This small molecule binds to this protein.
Small molecule (SMILES): CC(=O)N[C@@H]1[C@@H](O)[C@H](O)[C@@H](CO)O[C@H]1O

Binding-site contacts:
Ligand atom C6 contacts residue PRO429 of chain 2.B at 3.5 Å (hydrophobic).
Ligand atom O6 contacts residue GLY448 of chain 2.B at 2.9 Å (h-bond).
Ligand atom O5 contacts residue GLY448 of chain 2.B at 4.5 Å.
Ligand atom C4 contacts residue ASN444 of chain 2.B at 4.2 Å.
Ligand atom O5 contacts residue ASN444 of chain 2.B at 2.2 Å (h-bond).
Ligand atom O6 contacts residue PRO429 of chain 2.B at 3.8 Å.
Ligand atom N2 contacts residue ASN444 of chain 2.B at 3.0 Å (h-bond).
Ligand atom C1 contacts residue ASN444 of chain 2.B at 1.4 Å.
Ligand atom C6 contacts residue PHE435 of chain 2.B at 4.3 Å (hydrophobic).
Ligand atom O5 contacts residue PHE435 of chain 2.B at 3.9 Å.
Ligand atom C3 contacts residue ASN444 of chain 2.B at 3.8 Å.
Ligand atom C5 contacts residue ASN444 of chain 2.B at 3.6 Å.
Ligand atom C5 contacts residue PHE435 of chain 2.B at 3.6 Å (hydrophobic).
Ligand atom O7 contacts residue ASN444 of chain 2.B at 3.3 Å (h-bond).
Ligand atom C2 contacts residue ASN444 of chain 2.B at 2.5 Å.
Ligand atom C7 contacts residue ASN444 of chain 2.B at 3.3 Å.
Ligand atom C8 contacts residue ASN444 of chain 2.B at 4.4 Å.
Ligand atom C1 contacts residue PHE435 of chain 2.B at 4.2 Å (hydrophobic).
Ligand atom O6 contacts residue ASN444 of chain 2.B at 4.4 Å.
Ligand atom C6 contacts residue GLY448 of chain 2.B at 4.1 Å.

Sequence of chain 2.B:
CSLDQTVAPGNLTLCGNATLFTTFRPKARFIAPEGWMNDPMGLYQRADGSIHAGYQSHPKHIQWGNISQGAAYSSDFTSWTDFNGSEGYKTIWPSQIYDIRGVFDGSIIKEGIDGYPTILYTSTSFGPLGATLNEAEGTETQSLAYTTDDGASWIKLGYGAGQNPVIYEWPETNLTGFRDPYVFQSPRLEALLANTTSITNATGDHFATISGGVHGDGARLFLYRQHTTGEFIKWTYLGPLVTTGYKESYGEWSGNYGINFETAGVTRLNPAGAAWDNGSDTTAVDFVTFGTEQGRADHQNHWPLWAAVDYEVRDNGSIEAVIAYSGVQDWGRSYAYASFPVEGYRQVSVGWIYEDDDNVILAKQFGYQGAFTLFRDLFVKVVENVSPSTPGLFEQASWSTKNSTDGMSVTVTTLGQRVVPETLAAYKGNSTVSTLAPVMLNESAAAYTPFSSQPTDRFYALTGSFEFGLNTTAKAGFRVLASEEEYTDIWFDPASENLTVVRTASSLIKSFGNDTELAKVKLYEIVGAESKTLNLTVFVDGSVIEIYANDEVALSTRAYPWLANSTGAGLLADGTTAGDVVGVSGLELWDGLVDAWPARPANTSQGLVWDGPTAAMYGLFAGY